The small molecule below binds the protein below.
Small molecule (SMILES): Cc1cc(CCCOc2c(C)cc(-c3nnn(C)n3)cc2C)on1

Sequence of chain 34.A:
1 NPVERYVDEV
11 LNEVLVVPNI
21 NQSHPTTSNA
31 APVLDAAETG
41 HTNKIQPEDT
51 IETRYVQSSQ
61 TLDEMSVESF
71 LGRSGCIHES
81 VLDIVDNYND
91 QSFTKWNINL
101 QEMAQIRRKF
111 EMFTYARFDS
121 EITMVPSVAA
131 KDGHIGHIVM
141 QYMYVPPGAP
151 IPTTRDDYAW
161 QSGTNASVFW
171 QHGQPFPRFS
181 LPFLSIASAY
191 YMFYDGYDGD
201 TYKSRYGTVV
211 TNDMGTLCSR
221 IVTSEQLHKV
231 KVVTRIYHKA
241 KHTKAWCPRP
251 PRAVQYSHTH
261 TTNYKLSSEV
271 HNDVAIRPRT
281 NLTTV

Binding-site contacts:
Ligand atom N3A contacts residue PHE179 of chain 34.A at 3.7 Å.
Ligand atom CM4 contacts residue ALA166 of chain 34.A at 3.1 Å (hydrophobic).
Ligand atom C1B contacts residue LEU181 of chain 34.A at 4.0 Å (hydrophobic).
Ligand atom C1B contacts residue ILE98 of chain 34.A at 3.7 Å (hydrophobic).
Ligand atom C2A contacts residue PHE179 of chain 34.A at 3.5 Å (hydrophobic).
Ligand atom C2B contacts residue ILE122 of chain 34.A at 4.0 Å (hydrophobic).
Ligand atom CM4 contacts residue TYR144 of chain 34.A at 3.8 Å (hydrophobic).
Ligand atom N4A contacts residue TYR144 of chain 34.A at 3.7 Å.
Ligand atom N5A contacts residue LEU217 of chain 34.A at 3.6 Å.
Ligand atom N1A contacts residue PHE179 of chain 34.A at 3.3 Å.
Ligand atom N1A contacts residue LEU217 of chain 34.A at 3.3 Å.
Ligand atom CM4 contacts residue VAL168 of chain 34.A at 3.9 Å (hydrophobic).
Ligand atom C5B contacts residue LEU181 of chain 34.A at 3.6 Å (hydrophobic).
Ligand atom C4 contacts residue MET214 of chain 34.A at 3.7 Å (hydrophobic).
Ligand atom N5A contacts residue PHE179 of chain 34.A at 3.3 Å.
Ligand atom CM6 contacts residue LEU184 of chain 34.A at 3.7 Å (hydrophobic).
Ligand atom O1B contacts residue ILE98 of chain 34.A at 3.2 Å.
Ligand atom O1 contacts residue LEU100 of chain 34.A at 3.7 Å.
Ligand atom N3A contacts residue TYR144 of chain 34.A at 3.2 Å.
Ligand atom C2A contacts residue LEU217 of chain 34.A at 4.0 Å (hydrophobic).
Ligand atom C5B contacts residue TYR144 of chain 34.A at 3.8 Å (hydrophobic).
Ligand atom N1A contacts residue MET124 of chain 34.A at 3.6 Å.
Ligand atom CM6 contacts residue LEU181 of chain 34.A at 3.8 Å (hydrophobic).
Ligand atom CM4 contacts residue TYR142 of chain 34.A at 3.7 Å (hydrophobic).
Ligand atom CM2 contacts residue ILE77 of chain 34.A at 3.8 Å (hydrophobic).
Ligand atom C4 contacts residue LEU100 of chain 34.A at 3.9 Å (hydrophobic).
Ligand atom O1 contacts residue MET214 of chain 34.A at 3.2 Å.
Ligand atom CM3 contacts residue TYR190 of chain 34.A at 3.6 Å (hydrophobic).
Ligand atom N2 contacts residue LEU100 of chain 34.A at 3.8 Å.
Ligand atom CM2 contacts residue ILE122 of chain 34.A at 3.8 Å (hydrophobic).
Ligand atom C6B contacts residue ILE98 of chain 34.A at 3.8 Å (hydrophobic).
Ligand atom C3 contacts residue LEU100 of chain 34.A at 3.8 Å (hydrophobic).
Ligand atom N4A contacts residue PHE179 of chain 34.A at 3.5 Å.
Ligand atom C4 contacts residue TYR190 of chain 34.A at 3.7 Å (hydrophobic).
Ligand atom C6B contacts residue LEU181 of chain 34.A at 3.5 Å (hydrophobic).
Ligand atom C1C contacts residue MET214 of chain 34.A at 3.2 Å (hydrophobic).
Ligand atom N5A contacts residue MET124 of chain 34.A at 3.9 Å.
Ligand atom C5 contacts residue MET214 of chain 34.A at 3.4 Å (hydrophobic).
Ligand atom CM6 contacts residue TYR144 of chain 34.A at 3.7 Å (hydrophobic).
Ligand atom N2 contacts residue MET214 of chain 34.A at 3.8 Å.